Sequence of chain 56.C:
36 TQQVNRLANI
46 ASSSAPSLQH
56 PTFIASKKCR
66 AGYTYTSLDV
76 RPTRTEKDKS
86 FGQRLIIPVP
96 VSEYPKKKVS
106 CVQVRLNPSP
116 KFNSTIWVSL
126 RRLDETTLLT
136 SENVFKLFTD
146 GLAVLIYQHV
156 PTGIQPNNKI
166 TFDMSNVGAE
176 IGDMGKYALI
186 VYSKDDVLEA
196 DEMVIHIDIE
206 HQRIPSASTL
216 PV

The small molecule below binds the protein below.
Small molecule (SMILES): Nc1ncnc2c1ncn2[C@@H]1O[C@H](CO[P](=O)(O)O[C@H]2[C@@H](O)[C@H](n3cnc4c(N)ncnc43)O[C@@H]2CO[P](=O)(O)O[C@H]2[C@@H](O)[C@H](n3cnc4c(N)ncnc43)O[C@@H]2CO)[C@@H](O)[C@H]1O

Sequence of chain 57.B:
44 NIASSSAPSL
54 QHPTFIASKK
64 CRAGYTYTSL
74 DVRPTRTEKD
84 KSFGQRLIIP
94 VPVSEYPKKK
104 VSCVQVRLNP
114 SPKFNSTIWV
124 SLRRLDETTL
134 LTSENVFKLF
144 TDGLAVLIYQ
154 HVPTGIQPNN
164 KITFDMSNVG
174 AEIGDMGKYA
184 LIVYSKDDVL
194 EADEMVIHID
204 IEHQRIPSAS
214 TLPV

Binding-site contacts:
Ligand atom O2' contacts residue ALA66 of chain 57.B at 3.6 Å.
Ligand atom OP1 contacts residue SER211 of chain 57.B at 4.3 Å.
Ligand atom O2' contacts residue GLY67 of chain 57.B at 3.3 Å (h-bond).
Ligand atom OP1 contacts residue ARG208 of chain 57.B at 4.1 Å.
Ligand atom N3 contacts residue ARG65 of chain 57.B at 4.1 Å.
Ligand atom P contacts residue ARG208 of chain 56.C at 4.5 Å.
Ligand atom OP1 contacts residue ARG208 of chain 56.C at 4.1 Å.
Ligand atom O2' contacts residue ARG208 of chain 57.B at 4.1 Å.
Ligand atom OP2 contacts residue ARG208 of chain 56.C at 4.4 Å.
Ligand atom O5' contacts residue ARG208 of chain 56.C at 4.0 Å.
Ligand atom C1' contacts residue GLY67 of chain 57.B at 4.4 Å.
Ligand atom O2' contacts residue ARG65 of chain 57.B at 4.3 Å.